Sequence of chain 1.A:
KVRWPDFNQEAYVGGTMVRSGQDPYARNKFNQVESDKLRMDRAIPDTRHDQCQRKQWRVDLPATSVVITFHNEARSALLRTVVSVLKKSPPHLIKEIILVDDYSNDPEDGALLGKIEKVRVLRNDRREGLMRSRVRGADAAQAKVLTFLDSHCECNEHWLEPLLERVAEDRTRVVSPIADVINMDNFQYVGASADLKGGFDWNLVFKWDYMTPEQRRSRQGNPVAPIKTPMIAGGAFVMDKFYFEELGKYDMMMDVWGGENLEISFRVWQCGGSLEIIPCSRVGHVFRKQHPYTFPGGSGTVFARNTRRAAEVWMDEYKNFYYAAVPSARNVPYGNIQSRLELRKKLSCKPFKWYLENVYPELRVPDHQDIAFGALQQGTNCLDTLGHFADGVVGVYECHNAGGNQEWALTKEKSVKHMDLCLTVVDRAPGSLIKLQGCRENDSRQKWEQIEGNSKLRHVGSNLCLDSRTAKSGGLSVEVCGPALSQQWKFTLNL

Binding-site contacts:
Ligand atom C4 contacts residue ARG201 of chain 1.A at 3.2 Å.
Ligand atom O1A contacts residue HIS226 of chain 1.A at 3.0 Å (h-bond).
Ligand atom O7' contacts residue ALA307 of chain 1.A at 3.1 Å.
Ligand atom PB contacts residue MN1 of chain 1.G at 3.4 Å.
Ligand atom C6' contacts residue GLU334 of chain 1.A at 3.3 Å.
Ligand atom O4' contacts residue ALA307 of chain 1.A at 3.3 Å (h-bond).
Ligand atom O2' contacts residue PHE144 of chain 1.A at 3.3 Å.
Ligand atom O3A contacts residue TRP331 of chain 1.A at 3.1 Å (h-bond).
Ligand atom O3' contacts residue GLY309 of chain 1.A at 2.4 Å.
Ligand atom O2A contacts residue ARG362 of chain 1.A at 3.3 Å (salt-bridge).
Ligand atom C5 contacts residue VAL330 of chain 1.A at 3.4 Å (hydrophobic).
Ligand atom C4' contacts residue GLU334 of chain 1.A at 3.1 Å.
Ligand atom O6' contacts residue GLU334 of chain 1.A at 2.3 Å (salt-bridge).
Ligand atom O3' contacts residue GLY308 of chain 1.A at 2.8 Å.
Ligand atom O1A contacts residue ASP224 of chain 1.A at 2.7 Å (salt-bridge).
Ligand atom O2 contacts residue THR143 of chain 1.A at 3.0 Å.
Ligand atom O4' contacts residue GLU334 of chain 1.A at 2.4 Å (salt-bridge).
Ligand atom PA contacts residue MN1 of chain 1.G at 3.2 Å.
Ligand atom O3B contacts residue SER225 of chain 1.A at 2.5 Å (h-bond).
Ligand atom C6' contacts residue TRP331 of chain 1.A at 3.4 Å (hydrophobic).
Ligand atom O1B contacts residue HIS359 of chain 1.A at 3.3 Å (h-bond).
Ligand atom O4 contacts residue VAL330 of chain 1.A at 3.4 Å (h-bond).
Ligand atom O2B contacts residue TRP331 of chain 1.A at 3.3 Å (h-bond).
Ligand atom C43 contacts residue VAL357 of chain 1.A at 3.1 Å (hydrophobic).
Ligand atom O4B contacts residue LEU204 of chain 1.A at 3.0 Å.
Ligand atom C5' contacts residue TRP331 of chain 1.A at 3.2 Å (hydrophobic).
Ligand atom O4 contacts residue ARG201 of chain 1.A at 2.3 Å (salt-bridge).
Ligand atom O2A contacts residue TYR367 of chain 1.A at 3.0 Å (h-bond).
Ligand atom O1B contacts residue MN1 of chain 1.G at 2.3 Å.
Ligand atom O3' contacts residue ASP224 of chain 1.A at 3.4 Å (salt-bridge).
Ligand atom O1A contacts residue MN1 of chain 1.G at 1.8 Å.
Ligand atom O6' contacts residue LEU204 of chain 1.A at 3.0 Å.
Ligand atom O7' contacts residue GLY309 of chain 1.A at 3.0 Å (h-bond).
Ligand atom O3B contacts residue THR143 of chain 1.A at 2.9 Å (h-bond).
Ligand atom O3' contacts residue ARG208 of chain 1.A at 2.9 Å (salt-bridge).
Ligand atom O2' contacts residue HIS145 of chain 1.A at 3.4 Å (h-bond).
Ligand atom O5B contacts residue TYR367 of chain 1.A at 3.4 Å (h-bond).
Ligand atom N3 contacts residue ASP176 of chain 1.A at 3.0 Å (salt-bridge).
Ligand atom O2' contacts residue SER225 of chain 1.A at 3.2 Å (h-bond).
Ligand atom O6' contacts residue GLY332 of chain 1.A at 3.1 Å (h-bond).

The protein below binds the small molecule below.
Small molecule (SMILES): C#CCCCC(=O)N[C@H]1[C@@H](OP(=O)(O)OP(=O)(O)OC[C@H]2O[C@@H](n3ccc(=O)[nH]c3=O)[C@H](O)[C@@H]2O)O[C@H](CO)[C@H](O)[C@@H]1O